Sequence of chain 1.A:
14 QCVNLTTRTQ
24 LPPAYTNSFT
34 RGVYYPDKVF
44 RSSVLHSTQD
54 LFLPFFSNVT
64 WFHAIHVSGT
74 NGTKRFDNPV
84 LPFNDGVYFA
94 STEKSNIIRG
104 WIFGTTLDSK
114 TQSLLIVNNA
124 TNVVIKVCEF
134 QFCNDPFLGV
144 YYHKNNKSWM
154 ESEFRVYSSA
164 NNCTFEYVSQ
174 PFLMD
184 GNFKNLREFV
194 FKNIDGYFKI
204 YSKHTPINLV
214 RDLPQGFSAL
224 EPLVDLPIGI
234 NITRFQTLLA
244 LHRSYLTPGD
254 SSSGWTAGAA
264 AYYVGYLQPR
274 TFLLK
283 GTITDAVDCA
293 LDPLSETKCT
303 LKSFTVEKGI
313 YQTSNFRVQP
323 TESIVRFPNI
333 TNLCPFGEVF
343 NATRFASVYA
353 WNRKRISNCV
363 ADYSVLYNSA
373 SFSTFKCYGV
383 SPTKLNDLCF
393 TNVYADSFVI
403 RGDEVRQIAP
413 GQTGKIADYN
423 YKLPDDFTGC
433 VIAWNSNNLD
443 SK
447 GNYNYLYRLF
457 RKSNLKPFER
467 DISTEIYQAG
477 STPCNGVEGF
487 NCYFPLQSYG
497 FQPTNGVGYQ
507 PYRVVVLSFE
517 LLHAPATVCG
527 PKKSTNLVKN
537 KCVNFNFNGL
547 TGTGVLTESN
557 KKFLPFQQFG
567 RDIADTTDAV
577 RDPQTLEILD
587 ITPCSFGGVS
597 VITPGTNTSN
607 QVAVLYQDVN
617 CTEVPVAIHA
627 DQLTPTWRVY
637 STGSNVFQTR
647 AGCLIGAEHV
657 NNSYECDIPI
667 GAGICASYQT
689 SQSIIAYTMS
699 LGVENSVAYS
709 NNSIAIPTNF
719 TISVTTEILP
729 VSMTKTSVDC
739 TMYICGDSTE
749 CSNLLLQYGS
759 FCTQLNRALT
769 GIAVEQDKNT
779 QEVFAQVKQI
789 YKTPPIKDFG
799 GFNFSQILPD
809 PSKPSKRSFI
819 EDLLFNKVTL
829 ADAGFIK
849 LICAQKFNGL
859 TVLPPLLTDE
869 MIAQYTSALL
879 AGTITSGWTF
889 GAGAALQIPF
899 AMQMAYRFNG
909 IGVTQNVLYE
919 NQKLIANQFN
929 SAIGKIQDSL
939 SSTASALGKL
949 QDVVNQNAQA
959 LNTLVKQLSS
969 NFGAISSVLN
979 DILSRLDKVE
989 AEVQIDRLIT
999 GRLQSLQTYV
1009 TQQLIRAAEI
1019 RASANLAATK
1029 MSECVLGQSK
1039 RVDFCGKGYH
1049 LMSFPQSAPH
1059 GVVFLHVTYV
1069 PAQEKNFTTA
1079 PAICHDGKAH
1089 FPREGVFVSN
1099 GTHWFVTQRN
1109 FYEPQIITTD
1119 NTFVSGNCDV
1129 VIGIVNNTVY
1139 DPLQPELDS

Binding-site contacts:
Ligand atom O7 contacts residue ASN709 of chain 1.C at 3.1 Å (h-bond).
Ligand atom C1 contacts residue ASN709 of chain 1.C at 1.4 Å.
Ligand atom C5 contacts residue ASN709 of chain 1.C at 3.7 Å.
Ligand atom C8 contacts residue ASN710 of chain 1.C at 3.8 Å.
Ligand atom O5 contacts residue ASP796 of chain 1.A at 4.3 Å.
Ligand atom C7 contacts residue ASN710 of chain 1.C at 4.5 Å.
Ligand atom N2 contacts residue ASN710 of chain 1.C at 4.2 Å.
Ligand atom C4 contacts residue ASN709 of chain 1.C at 4.2 Å.
Ligand atom C8 contacts residue ASN709 of chain 1.C at 3.4 Å.
Ligand atom C3 contacts residue ASN709 of chain 1.C at 3.8 Å.
Ligand atom N2 contacts residue ASN709 of chain 1.C at 2.9 Å (h-bond).
Ligand atom C2 contacts residue ASN709 of chain 1.C at 2.4 Å.
Ligand atom C7 contacts residue ASN709 of chain 1.C at 3.2 Å.
Ligand atom O5 contacts residue ASN709 of chain 1.C at 2.4 Å (h-bond).

This protein binds this small molecule.
Small molecule (SMILES): CC(=O)N[C@@H]1[C@@H](O)[C@H](O)[C@@H](CO)O[C@H]1O

Sequence of chain 1.C:
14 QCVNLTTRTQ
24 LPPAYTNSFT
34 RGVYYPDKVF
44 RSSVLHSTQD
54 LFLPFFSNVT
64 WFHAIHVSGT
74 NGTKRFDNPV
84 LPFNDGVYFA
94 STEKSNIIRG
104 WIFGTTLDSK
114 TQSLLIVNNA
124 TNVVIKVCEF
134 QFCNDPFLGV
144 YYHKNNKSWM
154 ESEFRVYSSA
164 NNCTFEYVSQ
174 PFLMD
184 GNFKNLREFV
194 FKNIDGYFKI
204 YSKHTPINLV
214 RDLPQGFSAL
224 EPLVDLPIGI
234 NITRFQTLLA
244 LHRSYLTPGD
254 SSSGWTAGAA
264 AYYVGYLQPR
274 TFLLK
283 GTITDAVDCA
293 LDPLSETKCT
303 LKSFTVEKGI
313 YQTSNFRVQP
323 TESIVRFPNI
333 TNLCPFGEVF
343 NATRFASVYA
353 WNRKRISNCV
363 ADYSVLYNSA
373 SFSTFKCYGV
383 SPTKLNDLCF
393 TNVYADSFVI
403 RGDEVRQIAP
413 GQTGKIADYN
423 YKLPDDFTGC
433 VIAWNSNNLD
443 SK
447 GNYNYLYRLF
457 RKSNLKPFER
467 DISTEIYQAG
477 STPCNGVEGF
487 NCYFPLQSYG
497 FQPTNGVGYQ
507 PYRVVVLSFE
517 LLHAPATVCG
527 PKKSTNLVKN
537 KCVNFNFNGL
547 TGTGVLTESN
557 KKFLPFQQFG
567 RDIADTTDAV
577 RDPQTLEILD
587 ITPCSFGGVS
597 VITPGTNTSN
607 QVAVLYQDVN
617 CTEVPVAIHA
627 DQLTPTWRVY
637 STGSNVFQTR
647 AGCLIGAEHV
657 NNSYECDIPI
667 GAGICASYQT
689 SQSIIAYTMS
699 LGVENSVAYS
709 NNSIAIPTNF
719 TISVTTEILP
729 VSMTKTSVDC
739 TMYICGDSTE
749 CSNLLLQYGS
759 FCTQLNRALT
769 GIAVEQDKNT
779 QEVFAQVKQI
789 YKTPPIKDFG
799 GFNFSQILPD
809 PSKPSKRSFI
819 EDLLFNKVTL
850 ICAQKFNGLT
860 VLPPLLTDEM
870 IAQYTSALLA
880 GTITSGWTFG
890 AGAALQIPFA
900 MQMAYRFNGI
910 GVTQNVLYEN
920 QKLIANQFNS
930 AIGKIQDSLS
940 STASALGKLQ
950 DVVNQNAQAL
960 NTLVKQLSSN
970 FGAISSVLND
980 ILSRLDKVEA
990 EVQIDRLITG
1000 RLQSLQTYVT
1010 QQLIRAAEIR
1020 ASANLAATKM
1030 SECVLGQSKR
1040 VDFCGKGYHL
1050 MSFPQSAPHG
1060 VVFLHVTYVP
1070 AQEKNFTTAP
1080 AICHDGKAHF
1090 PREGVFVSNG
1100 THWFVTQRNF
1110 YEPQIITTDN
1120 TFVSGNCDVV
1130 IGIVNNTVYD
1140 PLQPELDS